Binding-site contacts:
Ligand atom C9 contacts residue TYR249 of chain 1.A at 3.1 Å (hydrophobic).
Ligand atom C14 contacts residue TYR249 of chain 1.A at 3.9 Å (hydrophobic).
Ligand atom C4 contacts residue TYR53 of chain 1.A at 4.0 Å (hydrophobic).
Ligand atom C8 contacts residue TYR249 of chain 1.A at 3.6 Å (hydrophobic).
Ligand atom O4 contacts residue NAP1 of chain 1.F at 3.1 Å (h-bond).
Ligand atom C8 contacts residue TYR266 of chain 1.B at 3.2 Å (hydrophobic).
Ligand atom C6 contacts residue NAP1 of chain 1.F at 3.3 Å.
Ligand atom C13 contacts residue ILE56 of chain 1.A at 4.2 Å (hydrophobic).
Ligand atom C5 contacts residue TYR53 of chain 1.A at 4.0 Å (hydrophobic).
Ligand atom C3 contacts residue TYR277 of chain 1.A at 3.4 Å (hydrophobic).
Ligand atom C3 contacts residue NAP1 of chain 1.F at 4.0 Å.
Ligand atom C14 contacts residue GLU262 of chain 1.B at 3.5 Å.
Ligand atom O4 contacts residue TYR53 of chain 1.A at 3.2 Å.
Ligand atom C13 contacts residue TYR266 of chain 1.B at 3.4 Å (hydrophobic).
Ligand atom C6 contacts residue TYR53 of chain 1.A at 3.6 Å (hydrophobic).
Ligand atom C14 contacts residue MET252 of chain 1.A at 4.3 Å (hydrophobic).
Ligand atom C13 contacts residue ILE265 of chain 1.B at 4.3 Å (hydrophobic).
Ligand atom C14 contacts residue PRO261 of chain 1.B at 3.8 Å (hydrophobic).
Ligand atom C5 contacts residue TYR266 of chain 1.B at 4.4 Å (hydrophobic).
Ligand atom C8 contacts residue NAP1 of chain 1.F at 4.2 Å.
Ligand atom C9 contacts residue TYR266 of chain 1.B at 3.9 Å (hydrophobic).
Ligand atom C7 contacts residue CYS243 of chain 1.A at 3.9 Å (hydrophobic).
Ligand atom C13 contacts residue TYR249 of chain 1.A at 4.1 Å (hydrophobic).
Ligand atom C7 contacts residue NAP1 of chain 1.F at 3.1 Å.
Ligand atom C5 contacts residue NAP1 of chain 1.F at 3.6 Å.
Ligand atom C9 contacts residue ILE265 of chain 1.B at 3.6 Å (hydrophobic).
Ligand atom C13 contacts residue GLU262 of chain 1.B at 4.1 Å.
Ligand atom C4 contacts residue NAP1 of chain 1.F at 3.8 Å.
Ligand atom C7 contacts residue TYR249 of chain 1.A at 3.4 Å (hydrophobic).
Ligand atom C14 contacts residue ILE265 of chain 1.B at 4.1 Å (hydrophobic).

Sequence of chain 1.B:
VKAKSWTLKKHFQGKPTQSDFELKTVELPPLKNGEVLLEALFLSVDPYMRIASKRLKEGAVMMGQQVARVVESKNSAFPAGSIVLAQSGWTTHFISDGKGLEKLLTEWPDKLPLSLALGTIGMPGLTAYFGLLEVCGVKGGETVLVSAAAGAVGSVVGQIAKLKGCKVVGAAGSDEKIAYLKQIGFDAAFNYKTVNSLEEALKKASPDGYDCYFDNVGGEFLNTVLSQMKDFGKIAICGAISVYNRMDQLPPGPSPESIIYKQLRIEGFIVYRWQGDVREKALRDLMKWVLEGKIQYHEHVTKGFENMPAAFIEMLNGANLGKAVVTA

A protein and the small-molecule ligand that binds it are described below.
Small molecule (SMILES): CCCCCC(=O)/C=C/[C@@H]1[C@H](O)CC(=O)[C@H]1CC=CCCCC(=O)O

Sequence of chain 1.A:
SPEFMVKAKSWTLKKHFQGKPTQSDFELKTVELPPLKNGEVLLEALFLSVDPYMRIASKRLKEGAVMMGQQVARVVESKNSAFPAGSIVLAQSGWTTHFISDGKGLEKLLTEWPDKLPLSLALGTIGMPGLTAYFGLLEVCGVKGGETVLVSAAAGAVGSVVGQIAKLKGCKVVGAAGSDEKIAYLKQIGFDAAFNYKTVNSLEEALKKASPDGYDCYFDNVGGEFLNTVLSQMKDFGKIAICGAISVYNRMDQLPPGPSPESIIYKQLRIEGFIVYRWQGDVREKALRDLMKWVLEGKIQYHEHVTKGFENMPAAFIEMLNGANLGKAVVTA